Sequence of chain 11.C:
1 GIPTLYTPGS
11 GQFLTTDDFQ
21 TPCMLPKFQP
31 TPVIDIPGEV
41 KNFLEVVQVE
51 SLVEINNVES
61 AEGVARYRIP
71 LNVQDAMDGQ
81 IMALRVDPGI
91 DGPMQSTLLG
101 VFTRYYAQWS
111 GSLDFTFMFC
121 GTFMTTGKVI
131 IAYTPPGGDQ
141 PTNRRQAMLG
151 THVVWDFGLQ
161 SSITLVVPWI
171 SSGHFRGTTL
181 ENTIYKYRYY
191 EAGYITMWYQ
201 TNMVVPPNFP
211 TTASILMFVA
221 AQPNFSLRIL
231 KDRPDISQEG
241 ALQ

Binding-site contacts:
Ligand atom CA contacts residue GLY1 of chain 11.P at 2.4 Å.
Ligand atom SG contacts residue ILE236 of chain 11.C at 4.3 Å.
Ligand atom CB contacts residue PRO249 of chain 11.A at 4.3 Å (hydrophobic).
Ligand atom CA contacts residue MET247 of chain 11.A at 4.2 Å (hydrophobic).
Ligand atom N contacts residue THR248 of chain 11.A at 4.1 Å.
Ligand atom CB contacts residue THR248 of chain 11.A at 4.5 Å.
Ligand atom SG contacts residue ASP235 of chain 11.C at 3.7 Å.
Ligand atom SG contacts residue GLY1 of chain 11.P at 4.4 Å.
Ligand atom SG contacts residue THR248 of chain 11.A at 3.2 Å (h-bond).
Ligand atom C contacts residue MET247 of chain 11.A at 3.7 Å (hydrophobic).
Ligand atom N contacts residue GLY1 of chain 11.P at 2.9 Å (h-bond).
Ligand atom N contacts residue PRO249 of chain 11.A at 3.5 Å.
Ligand atom O contacts residue ASP235 of chain 11.C at 3.4 Å.
Ligand atom C contacts residue ASP235 of chain 11.C at 4.3 Å.
Ligand atom O contacts residue MET247 of chain 11.A at 3.8 Å.
Ligand atom O contacts residue GLY1 of chain 11.P at 2.2 Å (h-bond).
Ligand atom N contacts residue MET247 of chain 11.A at 3.8 Å.
Ligand atom O contacts residue ARG233 of chain 11.C at 4.1 Å.
Ligand atom SG contacts residue PRO249 of chain 11.A at 3.6 Å.
Ligand atom CB contacts residue ASP235 of chain 11.C at 2.8 Å.
Ligand atom CA contacts residue ASP235 of chain 11.C at 4.0 Å.
Ligand atom C contacts residue GLY1 of chain 11.P at 1.3 Å.
Ligand atom CB contacts residue GLY1 of chain 11.P at 3.7 Å.
Ligand atom SG contacts residue MET247 of chain 11.A at 3.4 Å.

Sequence of chain 11.A:
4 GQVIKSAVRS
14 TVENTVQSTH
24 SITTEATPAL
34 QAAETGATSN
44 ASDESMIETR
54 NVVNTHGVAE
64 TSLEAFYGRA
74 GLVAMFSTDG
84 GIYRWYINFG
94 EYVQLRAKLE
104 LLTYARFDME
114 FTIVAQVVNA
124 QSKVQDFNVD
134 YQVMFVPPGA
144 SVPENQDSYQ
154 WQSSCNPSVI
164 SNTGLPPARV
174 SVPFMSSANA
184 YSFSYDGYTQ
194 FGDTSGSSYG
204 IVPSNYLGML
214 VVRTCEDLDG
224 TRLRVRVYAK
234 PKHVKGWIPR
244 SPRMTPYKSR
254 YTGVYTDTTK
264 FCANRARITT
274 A

This small molecule binds to this protein.
Small molecule (SMILES): N[C@@H](CS)C(=O)O